Binding-site contacts:
Ligand atom O1S contacts residue LYS52 of chain 1.D at 4.5 Å.
Ligand atom S contacts residue ARG56 of chain 1.D at 4.3 Å.
Ligand atom O4S contacts residue LYS52 of chain 1.D at 3.3 Å.
Ligand atom O4S contacts residue TRP54 of chain 1.D at 3.1 Å.
Ligand atom S2 contacts residue LYS52 of chain 1.D at 4.0 Å.
Ligand atom O6S contacts residue TRP54 of chain 1.D at 3.8 Å.
Ligand atom O2 contacts residue LYS53 of chain 1.D at 4.0 Å.
Ligand atom S contacts residue LYS53 of chain 1.D at 4.0 Å.
Ligand atom O6 contacts residue LYS53 of chain 1.D at 3.9 Å.
Ligand atom O3S contacts residue LYS52 of chain 1.D at 3.4 Å.
Ligand atom O3S contacts residue LYS53 of chain 1.D at 2.6 Å (salt-bridge).
Ligand atom O3 contacts residue ARG56 of chain 1.D at 3.4 Å (salt-bridge).
Ligand atom S1 contacts residue ARG56 of chain 1.D at 4.0 Å.
Ligand atom N2 contacts residue ARG56 of chain 1.D at 3.1 Å (salt-bridge).
Ligand atom S contacts residue GLU51 of chain 1.D at 4.0 Å.
Ligand atom O5 contacts residue LYS53 of chain 1.D at 4.0 Å.
Ligand atom O6S contacts residue LYS53 of chain 1.D at 3.2 Å.
Ligand atom O1S contacts residue LYS53 of chain 1.D at 4.4 Å.
Ligand atom S2 contacts residue LYS53 of chain 1.D at 4.3 Å.
Ligand atom C6 contacts residue LYS53 of chain 1.D at 4.0 Å.
Ligand atom O3S contacts residue GLU51 of chain 1.D at 3.4 Å (salt-bridge).
Ligand atom C2 contacts residue ARG56 of chain 1.D at 4.0 Å.
Ligand atom S2 contacts residue TRP54 of chain 1.D at 4.0 Å.
Ligand atom O2S contacts residue LYS53 of chain 1.D at 3.6 Å.
Ligand atom O4S contacts residue LYS53 of chain 1.D at 3.3 Å (salt-bridge).
Ligand atom O6A contacts residue LYS53 of chain 1.D at 3.5 Å.
Ligand atom O2S contacts residue LYS52 of chain 1.D at 3.7 Å.
Ligand atom O2 contacts residue ARG56 of chain 1.D at 4.1 Å.
Ligand atom O3S contacts residue ARG56 of chain 1.D at 3.0 Å (salt-bridge).
Ligand atom O1S contacts residue GLU51 of chain 1.D at 3.0 Å (salt-bridge).
Ligand atom O1S contacts residue ARG56 of chain 1.D at 4.0 Å.
Ligand atom O5S contacts residue LYS52 of chain 1.D at 4.2 Å.
Ligand atom C3 contacts residue ARG56 of chain 1.D at 3.7 Å.
Ligand atom O1S contacts residue ARG56 of chain 1.D at 3.7 Å.
Ligand atom O5S contacts residue TRP54 of chain 1.D at 4.1 Å.
Ligand atom O2S contacts residue GLU51 of chain 1.D at 4.2 Å.

The small molecule below binds the protein below.
Small molecule (SMILES): O=C(O)[C@@H]1O[C@@H](O[C@H]2[C@H](O)[C@@H](NS(=O)(=O)O)CO[C@@H]2COS(=O)(=O)O)[C@H](OS(=O)(=O)O)[C@@H](O)[C@@H]1O[C@H]1O[C@H](COS(=O)(=O)O)[C@@H](O)[C@H](O)[C@H]1NS(=O)(=O)O

Sequence of chain 1.D:
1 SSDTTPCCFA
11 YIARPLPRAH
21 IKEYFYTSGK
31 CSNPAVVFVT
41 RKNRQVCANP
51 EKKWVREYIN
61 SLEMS